Binding-site contacts:
Ligand atom C6 contacts residue VAL15 of chain 1.A at 4.3 Å (hydrophobic).
Ligand atom C6 contacts residue PRO13 of chain 1.A at 3.6 Å (hydrophobic).
Ligand atom C1 contacts residue PRO13 of chain 1.A at 4.5 Å (hydrophobic).
Ligand atom N2 contacts residue SER12 of chain 1.A at 4.2 Å.
Ligand atom O5 contacts residue SER12 of chain 1.A at 4.1 Å.
Ligand atom C5 contacts residue PRO13 of chain 1.A at 4.0 Å (hydrophobic).
Ligand atom C1 contacts residue VAL15 of chain 1.A at 4.3 Å (hydrophobic).
Ligand atom O7 contacts residue ASN25 of chain 1.A at 4.3 Å.
Ligand atom C8 contacts residue SER12 of chain 1.A at 3.5 Å.
Ligand atom C2 contacts residue SER12 of chain 1.A at 3.8 Å.
Ligand atom C5 contacts residue VAL15 of chain 1.A at 4.5 Å (hydrophobic).
Ligand atom C8 contacts residue ASN25 of chain 1.A at 3.8 Å.
Ligand atom C3 contacts residue ASN25 of chain 1.A at 3.7 Å.
Ligand atom C7 contacts residue SER12 of chain 1.A at 4.2 Å.
Ligand atom C4 contacts residue ASN25 of chain 1.A at 4.1 Å.
Ligand atom C2 contacts residue ASN25 of chain 1.A at 2.3 Å.
Ligand atom O5 contacts residue ASN25 of chain 1.A at 2.4 Å (h-bond).
Ligand atom C5 contacts residue ASN25 of chain 1.A at 3.7 Å.
Ligand atom N2 contacts residue ASN25 of chain 1.A at 2.7 Å (h-bond).
Ligand atom C1 contacts residue SER12 of chain 1.A at 3.8 Å.
Ligand atom O5 contacts residue PRO13 of chain 1.A at 3.4 Å (h-bond).
Ligand atom O7 contacts residue TYR336 of chain 1.A at 3.8 Å.
Ligand atom O6 contacts residue PRO13 of chain 1.A at 2.5 Å (h-bond).
Ligand atom C1 contacts residue ASN25 of chain 1.A at 1.4 Å.
Ligand atom O5 contacts residue VAL15 of chain 1.A at 3.7 Å.
Ligand atom C7 contacts residue ASN25 of chain 1.A at 3.4 Å.

Sequence of chain 1.A:
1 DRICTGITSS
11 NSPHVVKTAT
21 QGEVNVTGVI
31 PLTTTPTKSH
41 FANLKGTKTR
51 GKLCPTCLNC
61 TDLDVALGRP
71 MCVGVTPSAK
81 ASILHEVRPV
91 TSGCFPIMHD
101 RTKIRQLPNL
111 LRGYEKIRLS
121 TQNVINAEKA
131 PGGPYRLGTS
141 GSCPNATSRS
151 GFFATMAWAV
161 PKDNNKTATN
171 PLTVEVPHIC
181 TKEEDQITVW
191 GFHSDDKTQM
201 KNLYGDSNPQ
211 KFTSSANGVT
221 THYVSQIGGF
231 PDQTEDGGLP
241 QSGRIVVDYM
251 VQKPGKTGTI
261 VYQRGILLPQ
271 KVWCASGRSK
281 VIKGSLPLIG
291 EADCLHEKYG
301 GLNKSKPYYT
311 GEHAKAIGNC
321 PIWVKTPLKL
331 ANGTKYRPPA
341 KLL

The small molecule below binds the protein below.
Small molecule (SMILES): CC(=O)N[C@H]1[C@H](O[C@H]2[C@H](O)[C@@H](NC(C)=O)CO[C@@H]2CO)O[C@H](CO)[C@@H](O)[C@@H]1O